Binding-site contacts:
Ligand atom C10 contacts residue 9TM1 of chain 2.G at 0.5 Å.
Ligand atom O1B contacts residue 9TM1 of chain 2.G at 0.7 Å (h-bond).
Ligand atom O1A contacts residue ARG290 of chain 2.A at 2.9 Å (salt-bridge).
Ligand atom F1 contacts residue TYR324 of chain 2.A at 3.2 Å.
Ligand atom C6 contacts residue 9TM1 of chain 2.G at 0.4 Å.
Ligand atom N5 contacts residue 9TM1 of chain 2.G at 0.3 Å (h-bond).
Ligand atom F1 contacts residue ARG37 of chain 2.A at 2.9 Å.
Ligand atom C2 contacts residue GLU197 of chain 2.A at 3.2 Å.
Ligand atom O10 contacts residue ARG71 of chain 2.A at 2.7 Å (salt-bridge).
Ligand atom C6 contacts residue GLU197 of chain 2.A at 3.2 Å.
Ligand atom O6 contacts residue 9TM1 of chain 2.G at 0.8 Å (h-bond).
Ligand atom O4 contacts residue GLU38 of chain 2.A at 3.1 Å (salt-bridge).
Ligand atom O7 contacts residue 9TM1 of chain 2.G at 0.6 Å (h-bond).
Ligand atom C4 contacts residue 9TM1 of chain 2.G at 0.3 Å.
Ligand atom C5 contacts residue 9TM1 of chain 2.G at 0.1 Å.
Ligand atom O8 contacts residue 9TM1 of chain 2.G at 0.9 Å.
Ligand atom F1 contacts residue 9TM1 of chain 2.G at 1.2 Å.
Ligand atom C1 contacts residue TYR324 of chain 2.A at 2.1 Å (hydrophobic).
Ligand atom C9 contacts residue 9TM1 of chain 2.G at 1.4 Å.
Ligand atom O1B contacts residue ARG290 of chain 2.A at 3.3 Å (salt-bridge).
Ligand atom O10 contacts residue 9TM1 of chain 2.G at 0.8 Å (h-bond).
Ligand atom C3 contacts residue GLU38 of chain 2.A at 3.3 Å.
Ligand atom O1B contacts residue ARG37 of chain 2.A at 2.9 Å (salt-bridge).
Ligand atom C7 contacts residue 9TM1 of chain 2.G at 0.1 Å.
Ligand atom O6 contacts residue TYR324 of chain 2.A at 2.5 Å (h-bond).
Ligand atom O1A contacts residue ARG212 of chain 2.A at 2.9 Å (salt-bridge).
Ligand atom C2 contacts residue 9TM1 of chain 2.G at 1.4 Å.
Ligand atom O1A contacts residue TYR324 of chain 2.A at 2.8 Å (h-bond).
Ligand atom O4 contacts residue 9TM1 of chain 2.G at 0.3 Å (h-bond).
Ligand atom O6 contacts residue GLU197 of chain 2.A at 3.3 Å (salt-bridge).
Ligand atom C1 contacts residue 9TM1 of chain 2.G at 0.9 Å.
Ligand atom O1B contacts residue TYR324 of chain 2.A at 2.9 Å (h-bond).
Ligand atom C8 contacts residue 9TM1 of chain 2.G at 0.9 Å.
Ligand atom C2 contacts residue TYR324 of chain 2.A at 1.4 Å (hydrophobic).
Ligand atom C3 contacts residue 9TM1 of chain 2.G at 1.2 Å.
Ligand atom C8 contacts residue ARG212 of chain 2.A at 3.3 Å.
Ligand atom F1 contacts residue GLU38 of chain 2.A at 2.7 Å.
Ligand atom C3 contacts residue TYR324 of chain 2.A at 2.4 Å (hydrophobic).
Ligand atom C11 contacts residue 9TM1 of chain 2.G at 0.7 Å.
Ligand atom O1A contacts residue 9TM1 of chain 2.G at 0.7 Å (h-bond).

This protein binds this small molecule.
Small molecule (SMILES): CC(=O)N[C@@H]1C(=O)[C@@H](F)[C@@H](C(=O)O)O[C@H]1[C@H](O)[C@@H](C)O

Sequence of chain 2.A:
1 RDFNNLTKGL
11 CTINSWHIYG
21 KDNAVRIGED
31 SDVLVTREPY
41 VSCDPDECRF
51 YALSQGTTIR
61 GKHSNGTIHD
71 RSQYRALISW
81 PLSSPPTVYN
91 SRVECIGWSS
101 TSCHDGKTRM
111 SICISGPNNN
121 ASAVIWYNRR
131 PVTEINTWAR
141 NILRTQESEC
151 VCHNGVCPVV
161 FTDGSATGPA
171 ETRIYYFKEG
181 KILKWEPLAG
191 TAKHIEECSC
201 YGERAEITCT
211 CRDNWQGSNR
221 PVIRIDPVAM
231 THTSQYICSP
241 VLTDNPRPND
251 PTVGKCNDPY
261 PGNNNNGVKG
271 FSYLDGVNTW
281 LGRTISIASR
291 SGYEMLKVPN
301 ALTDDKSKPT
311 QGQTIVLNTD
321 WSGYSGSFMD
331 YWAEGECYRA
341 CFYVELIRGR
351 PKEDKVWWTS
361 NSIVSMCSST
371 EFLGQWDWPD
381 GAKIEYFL